Binding-site contacts:
Ligand atom N2 contacts residue THR156 of chain 2.C at 3.6 Å (h-bond).
Ligand atom C6 contacts residue MET151 of chain 2.C at 4.5 Å (hydrophobic).
Ligand atom O7 contacts residue ASN154 of chain 2.C at 2.6 Å (h-bond).
Ligand atom C8 contacts residue ASN154 of chain 2.C at 3.6 Å.
Ligand atom C1 contacts residue ASN154 of chain 2.C at 3.4 Å.
Ligand atom C7 contacts residue ASN154 of chain 2.C at 3.3 Å.
Ligand atom O6 contacts residue MET151 of chain 2.C at 3.4 Å.
Ligand atom O5 contacts residue ASN154 of chain 2.C at 4.0 Å.
Ligand atom C1 contacts residue THR156 of chain 2.C at 3.6 Å.
Ligand atom C2 contacts residue ASN154 of chain 2.C at 3.5 Å.
Ligand atom C2 contacts residue THR156 of chain 2.C at 4.2 Å.
Ligand atom C8 contacts residue THR156 of chain 2.C at 4.0 Å.
Ligand atom N2 contacts residue ASN154 of chain 2.C at 3.8 Å.
Ligand atom C7 contacts residue THR156 of chain 2.C at 3.9 Å.

A protein and the small-molecule ligand that binds it are described below.
Small molecule (SMILES): CC(=O)N[C@H]1[C@H](O[C@H]2[C@H](O)[C@@H](NC(C)=O)CO[C@@H]2CO)O[C@H](CO)[C@@H](O)[C@@H]1O

Sequence of chain 2.C:
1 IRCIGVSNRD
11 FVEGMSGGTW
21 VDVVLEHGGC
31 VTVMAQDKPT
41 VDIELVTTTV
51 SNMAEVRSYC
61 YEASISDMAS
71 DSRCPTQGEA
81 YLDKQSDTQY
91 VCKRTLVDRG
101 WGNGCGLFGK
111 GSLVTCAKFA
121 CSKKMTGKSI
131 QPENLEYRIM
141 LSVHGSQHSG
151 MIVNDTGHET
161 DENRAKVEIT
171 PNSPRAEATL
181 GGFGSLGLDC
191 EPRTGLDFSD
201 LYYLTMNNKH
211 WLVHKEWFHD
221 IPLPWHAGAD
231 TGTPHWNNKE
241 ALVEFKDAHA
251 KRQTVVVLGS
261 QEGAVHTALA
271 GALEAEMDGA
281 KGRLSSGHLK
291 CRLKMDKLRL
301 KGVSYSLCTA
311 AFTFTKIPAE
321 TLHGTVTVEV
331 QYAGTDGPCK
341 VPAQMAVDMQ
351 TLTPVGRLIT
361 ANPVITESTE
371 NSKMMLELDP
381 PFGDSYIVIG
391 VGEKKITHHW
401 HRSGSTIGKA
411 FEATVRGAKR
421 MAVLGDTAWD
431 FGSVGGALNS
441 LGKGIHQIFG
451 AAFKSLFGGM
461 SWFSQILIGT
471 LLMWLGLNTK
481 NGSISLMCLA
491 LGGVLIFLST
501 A